This protein binds this small molecule.
Small molecule (SMILES): CC(=O)N[C@@H]1[C@@H](O)[C@H](O)[C@@H](CO)O[C@H]1O

Binding-site contacts:
Ligand atom C5 contacts residue GLN797 of chain 1.O at 4.5 Å.
Ligand atom C1 contacts residue SER796 of chain 1.O at 3.6 Å.
Ligand atom O5 contacts residue SER796 of chain 1.O at 3.4 Å (h-bond).
Ligand atom O7 contacts residue ASN794 of chain 1.O at 3.8 Å.
Ligand atom C5 contacts residue SER796 of chain 1.O at 3.5 Å.
Ligand atom C1 contacts residue ASN794 of chain 1.O at 1.5 Å.
Ligand atom N2 contacts residue ASN794 of chain 1.O at 2.9 Å (h-bond).
Ligand atom C5 contacts residue ASN794 of chain 1.O at 3.7 Å.
Ligand atom C3 contacts residue ASN794 of chain 1.O at 3.8 Å.
Ligand atom O5 contacts residue ASN794 of chain 1.O at 2.4 Å (h-bond).
Ligand atom C6 contacts residue SER796 of chain 1.O at 4.1 Å.
Ligand atom C6 contacts residue GLN797 of chain 1.O at 4.0 Å.
Ligand atom C2 contacts residue ASN794 of chain 1.O at 2.5 Å.
Ligand atom C4 contacts residue ASN794 of chain 1.O at 4.3 Å.
Ligand atom C7 contacts residue ASN794 of chain 1.O at 3.6 Å.

Sequence of chain 1.O:
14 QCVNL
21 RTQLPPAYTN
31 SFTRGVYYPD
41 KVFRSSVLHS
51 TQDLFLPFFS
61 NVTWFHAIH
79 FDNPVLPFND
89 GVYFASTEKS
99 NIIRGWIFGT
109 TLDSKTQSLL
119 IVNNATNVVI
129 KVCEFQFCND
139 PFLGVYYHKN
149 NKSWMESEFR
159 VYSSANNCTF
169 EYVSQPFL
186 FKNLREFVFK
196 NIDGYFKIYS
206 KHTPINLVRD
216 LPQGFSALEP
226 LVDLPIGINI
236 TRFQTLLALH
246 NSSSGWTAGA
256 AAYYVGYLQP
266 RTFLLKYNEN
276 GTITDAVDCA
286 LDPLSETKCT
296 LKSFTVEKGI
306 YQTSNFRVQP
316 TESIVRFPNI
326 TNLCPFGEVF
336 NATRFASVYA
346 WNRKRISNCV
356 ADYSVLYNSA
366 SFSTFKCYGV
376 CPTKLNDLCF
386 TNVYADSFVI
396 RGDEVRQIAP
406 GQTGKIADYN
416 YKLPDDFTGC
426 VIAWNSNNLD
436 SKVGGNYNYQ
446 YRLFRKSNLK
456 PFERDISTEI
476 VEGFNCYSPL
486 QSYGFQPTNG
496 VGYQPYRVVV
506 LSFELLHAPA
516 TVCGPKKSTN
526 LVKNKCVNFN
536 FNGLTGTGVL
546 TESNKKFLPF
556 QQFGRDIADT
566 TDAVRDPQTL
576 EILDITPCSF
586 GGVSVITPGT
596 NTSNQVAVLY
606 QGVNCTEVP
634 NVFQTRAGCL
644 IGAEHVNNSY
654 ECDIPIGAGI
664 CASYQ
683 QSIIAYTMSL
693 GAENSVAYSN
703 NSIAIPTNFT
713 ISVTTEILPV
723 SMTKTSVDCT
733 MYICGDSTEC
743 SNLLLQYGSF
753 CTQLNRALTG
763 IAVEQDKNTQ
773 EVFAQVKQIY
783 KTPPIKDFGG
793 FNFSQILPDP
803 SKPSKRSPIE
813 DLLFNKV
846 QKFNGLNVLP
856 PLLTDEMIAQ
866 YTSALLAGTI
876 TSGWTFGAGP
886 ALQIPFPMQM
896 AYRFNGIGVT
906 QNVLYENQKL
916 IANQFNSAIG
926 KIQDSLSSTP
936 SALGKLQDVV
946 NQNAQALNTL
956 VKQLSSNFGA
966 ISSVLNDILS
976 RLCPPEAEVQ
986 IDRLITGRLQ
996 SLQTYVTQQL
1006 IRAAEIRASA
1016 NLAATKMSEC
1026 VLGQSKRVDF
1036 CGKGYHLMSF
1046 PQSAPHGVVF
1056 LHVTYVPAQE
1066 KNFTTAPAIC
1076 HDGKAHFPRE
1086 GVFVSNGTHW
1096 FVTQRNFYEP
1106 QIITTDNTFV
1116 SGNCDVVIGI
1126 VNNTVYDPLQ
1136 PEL